Sequence of chain 2.A:
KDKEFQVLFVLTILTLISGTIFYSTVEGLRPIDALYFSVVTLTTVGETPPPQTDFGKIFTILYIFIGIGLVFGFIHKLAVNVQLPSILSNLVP

Binding-site contacts:
Ligand atom C contacts residue PHE61 of chain 2.A at 4.2 Å (hydrophobic).
Ligand atom O contacts residue LEU64 of chain 2.A at 4.0 Å.
Ligand atom O contacts residue ILE68 of chain 2.A at 3.8 Å.
Ligand atom OXT contacts residue ILE68 of chain 2.A at 3.9 Å.
Ligand atom N contacts residue TYR65 of chain 2.A at 4.1 Å.
Ligand atom N contacts residue PHE61 of chain 2.A at 3.0 Å.
Ligand atom O contacts residue PHE61 of chain 2.A at 4.3 Å.
Ligand atom N contacts residue MPD1 of chain 2.N at 3.4 Å (h-bond).
Ligand atom O contacts residue TYR65 of chain 2.A at 3.6 Å.
Ligand atom CA contacts residue PHE61 of chain 2.A at 3.4 Å (hydrophobic).
Ligand atom C contacts residue ILE68 of chain 2.A at 4.1 Å (hydrophobic).
Ligand atom CA contacts residue MPD1 of chain 2.N at 3.8 Å.
Ligand atom N contacts residue LEU64 of chain 2.A at 3.4 Å.

A protein and the small-molecule ligand that binds it are described below.
Small molecule (SMILES): NCC(=O)O